A protein and the small-molecule ligand that binds it are described below.
Small molecule (SMILES): CC(=O)N[C@H]1[C@H](O[C@H]2[C@H](O)[C@@H](NC(C)=O)CO[C@@H]2CO)O[C@H](CO)[C@@H](O)[C@@H]1O

Binding-site contacts:
Ligand atom C5 contacts residue THR391 of chain 1.I at 3.5 Å.
Ligand atom C2 contacts residue ASN389 of chain 1.I at 2.5 Å.
Ligand atom C7 contacts residue ASN389 of chain 1.I at 3.4 Å.
Ligand atom O7 contacts residue ASN389 of chain 1.I at 3.4 Å (h-bond).
Ligand atom C3 contacts residue ASN389 of chain 1.I at 3.8 Å.
Ligand atom N2 contacts residue ASN389 of chain 1.I at 2.9 Å (h-bond).
Ligand atom C8 contacts residue ASN389 of chain 1.I at 4.5 Å.
Ligand atom O6 contacts residue THR391 of chain 1.I at 4.0 Å.
Ligand atom C4 contacts residue ASN389 of chain 1.I at 4.2 Å.
Ligand atom C8 contacts residue THR376 of chain 1.I at 4.3 Å.
Ligand atom C1 contacts residue THR391 of chain 1.I at 3.5 Å.
Ligand atom C1 contacts residue ASN389 of chain 1.I at 1.4 Å.
Ligand atom O5 contacts residue THR391 of chain 1.I at 3.5 Å (h-bond).
Ligand atom C6 contacts residue THR391 of chain 1.I at 4.2 Å.
Ligand atom C5 contacts residue ASN389 of chain 1.I at 3.7 Å.
Ligand atom C8 contacts residue THR375 of chain 1.I at 3.5 Å.
Ligand atom N2 contacts residue THR391 of chain 1.I at 4.4 Å.
Ligand atom O5 contacts residue ASN389 of chain 1.I at 2.4 Å (h-bond).

Sequence of chain 1.I:
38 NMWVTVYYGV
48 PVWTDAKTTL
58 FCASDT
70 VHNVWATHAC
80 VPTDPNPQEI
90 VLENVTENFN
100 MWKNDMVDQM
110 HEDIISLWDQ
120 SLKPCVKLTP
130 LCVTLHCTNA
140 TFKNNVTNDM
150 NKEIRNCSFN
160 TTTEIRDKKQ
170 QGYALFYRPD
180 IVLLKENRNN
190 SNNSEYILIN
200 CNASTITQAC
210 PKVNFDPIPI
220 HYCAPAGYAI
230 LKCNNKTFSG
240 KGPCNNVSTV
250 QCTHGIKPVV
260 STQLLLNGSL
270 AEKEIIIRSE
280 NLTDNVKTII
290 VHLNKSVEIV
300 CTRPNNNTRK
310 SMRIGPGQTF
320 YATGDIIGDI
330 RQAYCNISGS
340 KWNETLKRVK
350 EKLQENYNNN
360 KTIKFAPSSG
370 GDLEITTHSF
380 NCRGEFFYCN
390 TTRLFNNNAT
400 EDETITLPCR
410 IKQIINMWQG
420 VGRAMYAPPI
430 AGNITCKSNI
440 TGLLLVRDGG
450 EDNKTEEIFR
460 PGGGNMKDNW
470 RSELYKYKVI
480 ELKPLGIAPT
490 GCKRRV